This protein binds this small molecule.
Small molecule (SMILES): CC(C)C[C@H](NC(=O)[C@H](CS)NC(=O)[C@H](Cc1ccc(O)cc1)NC(=O)[C@H](CCCCN)NC(=O)[C@H](CCCCN)NC(=O)[C@H](CCCCN)NC(=O)[C@H](C)NC(=O)[C@H](C)NC(=O)[C@H](C)N)C(=O)O

Binding-site contacts:
Ligand atom NZ contacts residue ASP156 of chain 1.A at 2.7 Å (salt-bridge).
Ligand atom O contacts residue TRP147 of chain 1.A at 3.5 Å.
Ligand atom CB contacts residue ASN70 of chain 1.A at 3.4 Å.
Ligand atom CD1 contacts residue SER77 of chain 1.A at 3.4 Å.
Ligand atom SG contacts residue CYS76 of chain 1.A at 2.0 Å (h-bond).
Ligand atom CB contacts residue PHE67 of chain 1.A at 3.6 Å (hydrophobic).
Ligand atom C contacts residue TYR84 of chain 1.A at 3.5 Å (hydrophobic).
Ligand atom NZ contacts residue ASP9 of chain 1.A at 3.0 Å (salt-bridge).
Ligand atom SG contacts residue ASN80 of chain 1.A at 3.2 Å (h-bond).
Ligand atom NZ contacts residue SER97 of chain 1.A at 2.9 Å (h-bond).
Ligand atom CD2 contacts residue VAL152 of chain 1.A at 3.6 Å (hydrophobic).
Ligand atom SG contacts residue SER77 of chain 1.A at 3.5 Å (h-bond).
Ligand atom N contacts residue ASN70 of chain 1.A at 3.0 Å (h-bond).
Ligand atom CG contacts residue ASN70 of chain 1.A at 3.5 Å.
Ligand atom CB contacts residue TYR171 of chain 1.A at 3.6 Å (hydrophobic).
Ligand atom O contacts residue ILE66 of chain 1.A at 3.5 Å.
Ligand atom CD2 contacts residue TYR123 of chain 1.A at 3.6 Å (hydrophobic).
Ligand atom N contacts residue THR73 of chain 1.A at 3.5 Å.
Ligand atom CE contacts residue ASP156 of chain 1.A at 3.5 Å.
Ligand atom O contacts residue TYR84 of chain 1.A at 3.4 Å (h-bond).
Ligand atom C contacts residue THR73 of chain 1.A at 3.5 Å.
Ligand atom N contacts residue ARG62 of chain 1.A at 3.4 Å (salt-bridge).
Ligand atom N contacts residue SER77 of chain 1.A at 2.9 Å (h-bond).
Ligand atom O contacts residue THR163 of chain 1.A at 3.3 Å.
Ligand atom N contacts residue ASN63 of chain 1.A at 3.1 Å (h-bond).
Ligand atom CA contacts residue SER77 of chain 1.A at 3.5 Å.
Ligand atom CB contacts residue CYS76 of chain 1.A at 3.3 Å (hydrophobic).
Ligand atom O contacts residue ILE66 of chain 1.A at 3.4 Å.
Ligand atom CB contacts residue ILE66 of chain 1.A at 3.5 Å (hydrophobic).
Ligand atom CD contacts residue ASP9 of chain 1.A at 3.5 Å.
Ligand atom CE contacts residue ASP74 of chain 1.A at 3.5 Å.
Ligand atom CB contacts residue TYR159 of chain 1.A at 3.5 Å (hydrophobic).
Ligand atom O contacts residue ASN70 of chain 1.A at 2.9 Å (h-bond).
Ligand atom OH contacts residue GLN155 of chain 1.A at 3.2 Å.
Ligand atom OXT contacts residue TYR84 of chain 1.A at 2.7 Å (h-bond).
Ligand atom O contacts residue TRP147 of chain 1.A at 2.9 Å (h-bond).
Ligand atom O contacts residue TYR159 of chain 1.A at 2.7 Å (h-bond).
Ligand atom NZ contacts residue ASP74 of chain 1.A at 3.0 Å (salt-bridge).
Ligand atom O contacts residue ASN80 of chain 1.A at 2.9 Å (h-bond).
Ligand atom OXT contacts residue THR143 of chain 1.A at 2.7 Å (h-bond).

Sequence of chain 1.A:
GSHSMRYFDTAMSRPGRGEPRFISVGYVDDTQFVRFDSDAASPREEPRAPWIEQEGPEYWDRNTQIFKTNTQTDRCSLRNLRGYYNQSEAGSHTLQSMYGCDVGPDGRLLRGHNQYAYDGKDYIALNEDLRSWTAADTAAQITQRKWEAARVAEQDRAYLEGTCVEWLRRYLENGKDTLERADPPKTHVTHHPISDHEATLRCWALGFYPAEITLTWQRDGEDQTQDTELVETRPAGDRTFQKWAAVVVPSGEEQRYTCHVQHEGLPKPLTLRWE